Sequence of chain 1.B:
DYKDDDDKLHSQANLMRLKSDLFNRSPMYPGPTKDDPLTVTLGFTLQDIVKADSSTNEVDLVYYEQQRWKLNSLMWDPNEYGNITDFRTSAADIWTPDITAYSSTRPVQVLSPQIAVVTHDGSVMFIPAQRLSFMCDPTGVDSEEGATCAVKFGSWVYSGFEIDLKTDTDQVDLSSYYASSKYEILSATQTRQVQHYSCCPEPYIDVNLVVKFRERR

A small-molecule ligand and the protein it binds are described below.
Small molecule (SMILES): C=C1CCCC2=NC[C@H](C)[C@@H](C)C[C@@]23CCC(C(=O)O)=C[C@@H]3[C@@H]2O[C@]3(C[C@H]4CCC[C@@]5(CC[C@@]6(O[C@@H](CC[C@@]6(C)O)C1)O5)O4)C[C@@H](C)[C@@H](O)[C@H]2O3

Sequence of chain 1.C:
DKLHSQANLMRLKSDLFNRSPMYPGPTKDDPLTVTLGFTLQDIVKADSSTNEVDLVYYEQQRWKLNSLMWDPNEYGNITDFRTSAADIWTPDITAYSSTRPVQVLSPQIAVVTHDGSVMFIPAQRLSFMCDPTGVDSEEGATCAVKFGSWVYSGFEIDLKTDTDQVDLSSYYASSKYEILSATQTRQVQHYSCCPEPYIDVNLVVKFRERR

Binding-site contacts:
Ligand atom N31 contacts residue TRP156 of chain 1.C at 2.9 Å (h-bond).
Ligand atom C53 contacts residue ARG88 of chain 1.B at 3.7 Å.
Ligand atom C43 contacts residue TYR204 of chain 1.C at 3.9 Å (hydrophobic).
Ligand atom C35 contacts residue ILE127 of chain 1.B at 3.9 Å (hydrophobic).
Ligand atom C9 contacts residue TYR64 of chain 1.B at 3.5 Å (hydrophobic).
Ligand atom C49 contacts residue VAL157 of chain 1.C at 3.6 Å (hydrophobic).
Ligand atom C67 contacts residue THR45 of chain 1.B at 3.3 Å.
Ligand atom C64 contacts residue ILE127 of chain 1.B at 3.7 Å (hydrophobic).
Ligand atom C30 contacts residue SER155 of chain 1.C at 3.3 Å.
Ligand atom C80 contacts residue CYS200 of chain 1.C at 4.0 Å (hydrophobic).
Ligand atom C8 contacts residue TYR64 of chain 1.B at 3.7 Å (hydrophobic).
Ligand atom C6 contacts residue TYR204 of chain 1.C at 3.6 Å (hydrophobic).
Ligand atom C60 contacts residue TYR204 of chain 1.C at 3.6 Å (hydrophobic).
Ligand atom C60 contacts residue TYR197 of chain 1.C at 4.0 Å (hydrophobic).
Ligand atom C51 contacts residue TYR204 of chain 1.C at 3.7 Å (hydrophobic).
Ligand atom C50 contacts residue VAL157 of chain 1.C at 3.4 Å (hydrophobic).
Ligand atom O66 contacts residue THR45 of chain 1.B at 3.9 Å.
Ligand atom C9 contacts residue TYR102 of chain 1.C at 3.6 Å (hydrophobic).
Ligand atom C33 contacts residue TRP156 of chain 1.C at 3.7 Å (hydrophobic).
Ligand atom O44 contacts residue TYR204 of chain 1.C at 3.4 Å (h-bond).
Ligand atom C22 contacts residue TYR197 of chain 1.C at 3.5 Å (hydrophobic).
Ligand atom C36 contacts residue ILE127 of chain 1.B at 3.7 Å (hydrophobic).
Ligand atom O66 contacts residue ASP173 of chain 1.B at 3.6 Å (salt-bridge).
Ligand atom C30 contacts residue TYR102 of chain 1.C at 3.5 Å (hydrophobic).
Ligand atom C6 contacts residue TRP156 of chain 1.C at 3.7 Å (hydrophobic).
Ligand atom C37 contacts residue ILE127 of chain 1.B at 3.9 Å (hydrophobic).
Ligand atom C80 contacts residue TYR204 of chain 1.C at 3.2 Å (hydrophobic).
Ligand atom C13 contacts residue TYR64 of chain 1.B at 3.7 Å (hydrophobic).
Ligand atom C10 contacts residue TRP156 of chain 1.C at 3.7 Å (hydrophobic).
Ligand atom O52 contacts residue TYR204 of chain 1.C at 2.6 Å (h-bond).
Ligand atom C2 contacts residue SER176 of chain 1.B at 3.8 Å.
Ligand atom C23 contacts residue TYR204 of chain 1.C at 3.8 Å (hydrophobic).
Ligand atom C22 contacts residue TYR204 of chain 1.C at 3.7 Å (hydrophobic).
Ligand atom C38 contacts residue TRP156 of chain 1.C at 3.9 Å (hydrophobic).
Ligand atom C80 contacts residue CYS199 of chain 1.C at 4.0 Å (hydrophobic).
Ligand atom C35 contacts residue TRP156 of chain 1.C at 3.6 Å (hydrophobic).
Ligand atom C34 contacts residue TRP156 of chain 1.C at 3.4 Å (hydrophobic).
Ligand atom C30 contacts residue TRP156 of chain 1.C at 3.2 Å (hydrophobic).
Ligand atom C36 contacts residue TRP156 of chain 1.C at 3.9 Å (hydrophobic).
Ligand atom O1 contacts residue SER176 of chain 1.B at 2.7 Å (h-bond).